Sequence of chain 1.A:
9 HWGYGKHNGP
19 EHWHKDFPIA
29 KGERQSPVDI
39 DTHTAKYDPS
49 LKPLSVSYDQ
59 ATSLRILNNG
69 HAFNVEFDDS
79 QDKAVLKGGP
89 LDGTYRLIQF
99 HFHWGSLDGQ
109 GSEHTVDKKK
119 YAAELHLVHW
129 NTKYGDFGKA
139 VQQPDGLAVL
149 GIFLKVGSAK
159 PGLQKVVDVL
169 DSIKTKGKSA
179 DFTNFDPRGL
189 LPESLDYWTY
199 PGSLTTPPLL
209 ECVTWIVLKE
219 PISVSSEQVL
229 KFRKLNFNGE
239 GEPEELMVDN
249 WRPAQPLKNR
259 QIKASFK

The small molecule below binds the protein below.
Small molecule (SMILES): NS(=O)(=O)c1ccc(C(=O)O)cc1

Binding-site contacts:
Ligand atom CAJ contacts residue GLN97 of chain 1.A at 4.4 Å.
Ligand atom OAA contacts residue ASP76 of chain 1.A at 4.4 Å.
Ligand atom CAJ contacts residue ILE96 of chain 1.A at 3.5 Å (hydrophobic).
Ligand atom OAA contacts residue LEU62 of chain 1.A at 3.4 Å.
Ligand atom CAC contacts residue ILE96 of chain 1.A at 4.1 Å (hydrophobic).
Ligand atom CAD contacts residue ILE96 of chain 1.A at 4.4 Å (hydrophobic).
Ligand atom NAG contacts residue ASP77 of chain 1.A at 2.8 Å (salt-bridge).
Ligand atom CAK contacts residue ILE96 of chain 1.A at 3.6 Å (hydrophobic).
Ligand atom CAK contacts residue PHE75 of chain 1.A at 3.7 Å (hydrophobic).
Ligand atom NAG contacts residue ASP76 of chain 1.A at 3.9 Å.
Ligand atom SAF contacts residue PHE75 of chain 1.A at 3.5 Å (h-bond).
Ligand atom CAE contacts residue PHE75 of chain 1.A at 4.1 Å (hydrophobic).
Ligand atom SAF contacts residue ASP77 of chain 1.A at 4.2 Å.
Ligand atom NAG contacts residue PHE75 of chain 1.A at 2.7 Å (h-bond).
Ligand atom CAJ contacts residue GLU74 of chain 1.A at 3.7 Å.
Ligand atom CAE contacts residue ILE96 of chain 1.A at 4.2 Å (hydrophobic).
Ligand atom OAA contacts residue PHE75 of chain 1.A at 3.3 Å (h-bond).
Ligand atom CAK contacts residue GLU74 of chain 1.A at 3.7 Å.
Ligand atom CAI contacts residue GLU74 of chain 1.A at 4.5 Å.
Ligand atom CAI contacts residue ILE96 of chain 1.A at 3.9 Å (hydrophobic).